A protein and the small-molecule ligand that binds it are described below.
Small molecule (SMILES): CC/C(=C(\c1ccc(O)cc1)c1ccc(OCCN(C)C)cc1)c1ccccc1

Binding-site contacts:
Ligand atom C4 contacts residue LEU95 of chain 1.B at 4.1 Å (hydrophobic).
Ligand atom C2 contacts residue LEU54 of chain 1.B at 3.8 Å (hydrophobic).
Ligand atom C20 contacts residue ALA58 of chain 1.B at 4.0 Å (hydrophobic).
Ligand atom C14 contacts residue LEU233 of chain 1.B at 4.1 Å (hydrophobic).
Ligand atom C22 contacts residue LEU92 of chain 1.B at 3.9 Å (hydrophobic).
Ligand atom C15 contacts residue LEU233 of chain 1.B at 3.5 Å (hydrophobic).
Ligand atom C3 contacts residue GLU61 of chain 1.B at 3.2 Å.
Ligand atom C10 contacts residue MET129 of chain 1.B at 3.6 Å (hydrophobic).
Ligand atom C19 contacts residue LEU54 of chain 1.B at 3.9 Å (hydrophobic).
Ligand atom C14 contacts residue HIS232 of chain 1.B at 3.8 Å.
Ligand atom C10 contacts residue LEU136 of chain 1.B at 3.5 Å (hydrophobic).
Ligand atom O4 contacts residue ARG102 of chain 1.B at 2.9 Å (salt-bridge).
Ligand atom C13 contacts residue GLU127 of chain 1.B at 4.0 Å.
Ligand atom C5 contacts residue LEU95 of chain 1.B at 3.6 Å (hydrophobic).
Ligand atom C12 contacts residue MET129 of chain 1.B at 3.7 Å (hydrophobic).
Ligand atom N24 contacts residue THR55 of chain 1.B at 3.8 Å.
Ligand atom C10 contacts residue ILE132 of chain 1.B at 3.7 Å (hydrophobic).
Ligand atom C21 contacts residue ALA58 of chain 1.B at 3.6 Å (hydrophobic).
Ligand atom C2 contacts residue ALA58 of chain 1.B at 4.0 Å (hydrophobic).
Ligand atom O4 contacts residue LEU95 of chain 1.B at 3.7 Å.
Ligand atom C4 contacts residue ARG102 of chain 1.B at 3.9 Å.
Ligand atom C25 contacts residue ASP59 of chain 1.B at 3.3 Å.
Ligand atom C16 contacts residue LEU233 of chain 1.B at 4.1 Å (hydrophobic).
Ligand atom C18 contacts residue LEU54 of chain 1.B at 3.5 Å (hydrophobic).
Ligand atom C21 contacts residue TRP91 of chain 1.B at 3.9 Å (hydrophobic).
Ligand atom C19 contacts residue THR55 of chain 1.B at 3.8 Å.
Ligand atom O4 contacts residue GLU61 of chain 1.B at 2.5 Å (salt-bridge).
Ligand atom C19 contacts residue MET51 of chain 1.B at 4.1 Å (hydrophobic).
Ligand atom C13 contacts residue MET129 of chain 1.B at 3.7 Å (hydrophobic).
Ligand atom C9 contacts residue MET129 of chain 1.B at 3.7 Å (hydrophobic).
Ligand atom C23 contacts residue ASP59 of chain 1.B at 3.9 Å.
Ligand atom C18 contacts residue MET51 of chain 1.B at 4.0 Å (hydrophobic).
Ligand atom C22 contacts residue ALA58 of chain 1.B at 3.9 Å (hydrophobic).
Ligand atom C24 contacts residue ASP59 of chain 1.B at 3.7 Å.
Ligand atom C10 contacts residue MET96 of chain 1.B at 4.0 Å (hydrophobic).
Ligand atom C15 contacts residue GLY229 of chain 1.B at 3.6 Å.
Ligand atom C23 contacts residue ALA58 of chain 1.B at 3.8 Å (hydrophobic).
Ligand atom C13 contacts residue MET51 of chain 1.B at 3.6 Å (hydrophobic).
Ligand atom C4 contacts residue GLU61 of chain 1.B at 3.2 Å.
Ligand atom N24 contacts residue ASP59 of chain 1.B at 3.9 Å.

Sequence of chain 1.B:
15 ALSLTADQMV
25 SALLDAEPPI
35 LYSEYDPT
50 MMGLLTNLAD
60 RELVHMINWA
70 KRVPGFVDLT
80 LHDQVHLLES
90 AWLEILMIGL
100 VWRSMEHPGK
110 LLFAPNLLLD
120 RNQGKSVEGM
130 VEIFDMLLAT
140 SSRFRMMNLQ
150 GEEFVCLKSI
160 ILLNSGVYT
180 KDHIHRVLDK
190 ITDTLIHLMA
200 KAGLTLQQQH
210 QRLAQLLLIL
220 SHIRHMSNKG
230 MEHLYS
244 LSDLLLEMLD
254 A